Sequence of chain 1.A:
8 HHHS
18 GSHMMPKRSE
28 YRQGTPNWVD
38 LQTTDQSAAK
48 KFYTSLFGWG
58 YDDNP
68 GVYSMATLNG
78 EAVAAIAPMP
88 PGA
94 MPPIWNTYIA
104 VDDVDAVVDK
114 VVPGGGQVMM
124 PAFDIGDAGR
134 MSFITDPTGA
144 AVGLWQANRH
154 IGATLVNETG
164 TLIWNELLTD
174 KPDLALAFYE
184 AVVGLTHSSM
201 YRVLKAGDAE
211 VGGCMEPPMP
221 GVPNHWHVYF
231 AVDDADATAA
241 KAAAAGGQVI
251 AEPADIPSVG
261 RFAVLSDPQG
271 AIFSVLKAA

This small molecule binds to this protein.
Small molecule (SMILES): OC[C@@H](O)C(O)[C@@H](O)CO

Binding-site contacts:
Ligand atom O3 contacts residue ASN160 of chain 1.A at 3.8 Å.
Ligand atom C5 contacts residue VAL211 of chain 1.A at 3.9 Å (hydrophobic).
Ligand atom O1 contacts residue THR32 of chain 1.A at 4.1 Å.
Ligand atom O5 contacts residue ILE166 of chain 1.A at 3.2 Å (h-bond).
Ligand atom O5 contacts residue TRP167 of chain 1.A at 3.7 Å.
Ligand atom O1 contacts residue ALA209 of chain 1.A at 3.9 Å.
Ligand atom O2 contacts residue VAL159 of chain 1.A at 4.0 Å.
Ligand atom O1 contacts residue GLU210 of chain 1.A at 3.9 Å.
Ligand atom O1 contacts residue VAL211 of chain 1.A at 3.7 Å.
Ligand atom C4 contacts residue ASN160 of chain 1.A at 3.9 Å.
Ligand atom O2 contacts residue THR32 of chain 1.A at 4.4 Å.
Ligand atom C1 contacts residue THR32 of chain 1.A at 3.9 Å.
Ligand atom O2 contacts residue TYR28 of chain 1.A at 4.2 Å.
Ligand atom O5 contacts residue VAL211 of chain 1.A at 4.1 Å.
Ligand atom O4 contacts residue ASN160 of chain 1.A at 3.2 Å (h-bond).
Ligand atom C2 contacts residue THR32 of chain 1.A at 4.0 Å.
Ligand atom C3 contacts residue GLU210 of chain 1.A at 4.0 Å.
Ligand atom C5 contacts residue GLU210 of chain 1.A at 4.2 Å.
Ligand atom O5 contacts residue ASN160 of chain 1.A at 4.2 Å.